Binding-site contacts:
Ligand atom C7 contacts residue ASN1131 of chain 1.C at 3.3 Å.
Ligand atom O5 contacts residue ASN1131 of chain 1.C at 2.4 Å (h-bond).
Ligand atom C1 contacts residue ASN1131 of chain 1.C at 1.4 Å.
Ligand atom C8 contacts residue ASN1131 of chain 1.C at 4.4 Å.
Ligand atom O7 contacts residue ASN1131 of chain 1.C at 3.4 Å (h-bond).
Ligand atom C2 contacts residue ASN1131 of chain 1.C at 2.4 Å.
Ligand atom C5 contacts residue ASN1131 of chain 1.C at 3.7 Å.
Ligand atom C4 contacts residue ASN1131 of chain 1.C at 4.2 Å.
Ligand atom N2 contacts residue ASN1131 of chain 1.C at 2.9 Å (h-bond).
Ligand atom C3 contacts residue ASN1131 of chain 1.C at 3.8 Å.

Sequence of chain 1.C:
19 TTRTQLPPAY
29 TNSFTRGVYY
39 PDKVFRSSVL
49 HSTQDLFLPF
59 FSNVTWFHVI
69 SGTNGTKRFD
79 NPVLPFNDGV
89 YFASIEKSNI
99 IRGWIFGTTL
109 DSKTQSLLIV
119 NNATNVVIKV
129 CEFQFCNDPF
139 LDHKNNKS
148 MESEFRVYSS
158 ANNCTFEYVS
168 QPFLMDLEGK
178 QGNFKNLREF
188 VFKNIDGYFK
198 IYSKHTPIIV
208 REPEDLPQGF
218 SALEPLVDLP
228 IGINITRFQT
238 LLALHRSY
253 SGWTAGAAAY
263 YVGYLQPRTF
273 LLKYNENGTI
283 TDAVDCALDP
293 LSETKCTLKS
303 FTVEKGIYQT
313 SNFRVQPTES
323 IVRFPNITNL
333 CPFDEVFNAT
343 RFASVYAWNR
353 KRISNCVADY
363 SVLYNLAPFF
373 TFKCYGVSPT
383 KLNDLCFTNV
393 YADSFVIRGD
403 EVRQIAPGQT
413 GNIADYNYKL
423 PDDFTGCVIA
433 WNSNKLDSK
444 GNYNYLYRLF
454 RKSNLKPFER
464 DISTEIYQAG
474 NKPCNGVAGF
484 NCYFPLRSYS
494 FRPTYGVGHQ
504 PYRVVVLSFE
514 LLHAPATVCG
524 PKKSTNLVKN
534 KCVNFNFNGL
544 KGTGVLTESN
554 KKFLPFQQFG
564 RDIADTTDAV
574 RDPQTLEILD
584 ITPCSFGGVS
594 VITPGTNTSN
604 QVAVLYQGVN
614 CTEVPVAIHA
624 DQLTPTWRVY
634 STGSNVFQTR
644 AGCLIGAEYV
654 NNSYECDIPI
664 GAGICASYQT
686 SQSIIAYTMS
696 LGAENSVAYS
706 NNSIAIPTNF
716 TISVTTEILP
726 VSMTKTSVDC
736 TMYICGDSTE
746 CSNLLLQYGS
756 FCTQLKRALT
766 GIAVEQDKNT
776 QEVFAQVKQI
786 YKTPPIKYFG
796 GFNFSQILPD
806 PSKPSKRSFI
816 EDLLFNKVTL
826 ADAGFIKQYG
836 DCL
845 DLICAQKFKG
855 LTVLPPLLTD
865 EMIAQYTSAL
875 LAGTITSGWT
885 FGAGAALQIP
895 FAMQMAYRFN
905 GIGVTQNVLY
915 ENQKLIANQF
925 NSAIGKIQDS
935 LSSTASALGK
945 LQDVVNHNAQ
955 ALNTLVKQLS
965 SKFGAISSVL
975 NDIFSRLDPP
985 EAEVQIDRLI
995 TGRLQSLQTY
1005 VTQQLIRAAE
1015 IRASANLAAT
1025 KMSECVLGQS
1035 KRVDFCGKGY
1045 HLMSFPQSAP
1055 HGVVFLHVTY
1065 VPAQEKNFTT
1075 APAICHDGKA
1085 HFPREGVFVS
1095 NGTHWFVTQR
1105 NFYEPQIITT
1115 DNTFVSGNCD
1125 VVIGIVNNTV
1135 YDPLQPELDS

The small molecule below binds the protein below.
Small molecule (SMILES): CC(=O)N[C@H]1[C@H](O[C@H]2[C@H](O)[C@@H](NC(C)=O)CO[C@@H]2CO)O[C@H](CO)[C@@H](O[C@@H]2O[C@H](CO)[C@@H](O)[C@H](O)[C@@H]2O)[C@@H]1O